Sequence of chain 22.C:
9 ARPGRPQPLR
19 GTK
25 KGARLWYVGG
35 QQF

This protein binds this small molecule.
Small molecule (SMILES): Nc1ncnc2c1N1CN2[C@H]2C[C@]3(OP3(O)(O)OC[C@H]3OCC[C@@H]3O[P](=O)(O)OC[C@H]3O[C@@H]1C[C@@H]3O)[C@@H](CO[P](=O)(O)O[C@H]1CCO[C@@H]1COP(=O)=O)O2

Sequence of chain 23.A:
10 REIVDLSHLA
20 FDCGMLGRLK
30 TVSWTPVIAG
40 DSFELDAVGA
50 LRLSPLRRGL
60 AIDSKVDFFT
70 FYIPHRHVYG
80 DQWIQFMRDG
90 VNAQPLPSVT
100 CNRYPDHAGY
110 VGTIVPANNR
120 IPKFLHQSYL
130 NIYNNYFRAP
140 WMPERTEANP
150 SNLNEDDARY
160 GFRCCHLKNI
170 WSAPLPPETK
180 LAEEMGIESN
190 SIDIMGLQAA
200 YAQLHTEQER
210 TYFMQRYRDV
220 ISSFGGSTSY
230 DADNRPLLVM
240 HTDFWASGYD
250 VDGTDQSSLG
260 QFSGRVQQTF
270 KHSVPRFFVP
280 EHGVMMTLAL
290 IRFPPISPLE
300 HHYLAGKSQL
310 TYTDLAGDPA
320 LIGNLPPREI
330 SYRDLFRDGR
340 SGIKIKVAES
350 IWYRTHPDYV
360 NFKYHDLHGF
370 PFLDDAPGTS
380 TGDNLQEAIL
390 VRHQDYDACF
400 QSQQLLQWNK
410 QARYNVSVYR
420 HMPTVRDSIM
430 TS

Sequence of chain 22.A:
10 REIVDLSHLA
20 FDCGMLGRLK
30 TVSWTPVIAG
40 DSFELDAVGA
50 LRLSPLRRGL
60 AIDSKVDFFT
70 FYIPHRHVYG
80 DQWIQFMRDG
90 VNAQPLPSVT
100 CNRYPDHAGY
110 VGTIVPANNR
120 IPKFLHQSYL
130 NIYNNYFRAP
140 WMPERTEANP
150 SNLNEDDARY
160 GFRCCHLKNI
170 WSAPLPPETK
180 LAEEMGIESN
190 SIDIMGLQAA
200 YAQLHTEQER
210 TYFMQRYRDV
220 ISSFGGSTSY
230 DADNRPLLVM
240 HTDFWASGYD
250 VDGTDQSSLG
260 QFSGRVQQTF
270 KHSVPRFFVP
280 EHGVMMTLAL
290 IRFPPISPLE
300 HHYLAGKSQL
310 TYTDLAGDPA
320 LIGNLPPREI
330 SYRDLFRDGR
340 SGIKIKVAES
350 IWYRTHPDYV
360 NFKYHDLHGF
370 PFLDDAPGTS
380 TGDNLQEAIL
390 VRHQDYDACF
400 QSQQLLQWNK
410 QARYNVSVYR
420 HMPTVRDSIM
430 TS

Binding-site contacts:
Ligand atom C2 contacts residue ARG425 of chain 23.A at 3.1 Å.
Ligand atom P contacts residue ARG425 of chain 23.A at 3.5 Å.
Ligand atom C5' contacts residue TYR31 of chain 22.C at 2.9 Å (hydrophobic).
Ligand atom N3 contacts residue ARG425 of chain 23.A at 3.1 Å (salt-bridge).
Ligand atom OP1 contacts residue ARG28 of chain 22.C at 3.2 Å (salt-bridge).
Ligand atom O3' contacts residue THR423 of chain 23.A at 3.8 Å.
Ligand atom OP2 contacts residue THR423 of chain 23.A at 2.9 Å.
Ligand atom O5' contacts residue ARG28 of chain 22.C at 3.4 Å.
Ligand atom C4 contacts residue ARG425 of chain 23.A at 3.6 Å.
Ligand atom N3 contacts residue PHE212 of chain 22.A at 2.9 Å.
Ligand atom N6 contacts residue GLU208 of chain 22.A at 3.4 Å (salt-bridge).
Ligand atom OP2 contacts residue ARG425 of chain 23.A at 3.8 Å.
Ligand atom OP2 contacts residue DC1 of chain 22.H at 2.0 Å.
Ligand atom O5' contacts residue TYR31 of chain 22.C at 3.4 Å (h-bond).
Ligand atom C2' contacts residue DC1 of chain 22.E at 2.2 Å.
Ligand atom C1' contacts residue PHE212 of chain 22.A at 3.5 Å (hydrophobic).
Ligand atom N1 contacts residue ARG425 of chain 23.A at 3.6 Å (salt-bridge).
Ligand atom OP2 contacts residue ASP426 of chain 23.A at 2.8 Å (salt-bridge).
Ligand atom O4' contacts residue PHE212 of chain 22.A at 3.4 Å.
Ligand atom N3 contacts residue GLU208 of chain 22.A at 2.7 Å (salt-bridge).
Ligand atom C1' contacts residue ALA27 of chain 22.C at 3.8 Å (hydrophobic).
Ligand atom P contacts residue DC1 of chain 22.H at 2.5 Å.
Ligand atom OP1 contacts residue GLY34 of chain 22.C at 3.8 Å.
Ligand atom C1' contacts residue DC1 of chain 22.E at 3.6 Å.
Ligand atom C6 contacts residue GLU208 of chain 22.A at 2.6 Å.
Ligand atom N1 contacts residue GLU208 of chain 22.A at 1.5 Å (salt-bridge).
Ligand atom O3' contacts residue ARG425 of chain 23.A at 3.8 Å.
Ligand atom C4' contacts residue DC1 of chain 22.H at 2.8 Å.
Ligand atom C5 contacts residue GLU208 of chain 22.A at 3.4 Å.
Ligand atom O4' contacts residue ARG425 of chain 23.A at 3.7 Å.
Ligand atom O3' contacts residue DC1 of chain 22.E at 3.3 Å.
Ligand atom C3' contacts residue DC1 of chain 22.E at 2.9 Å.
Ligand atom O3' contacts residue ARG28 of chain 22.C at 3.5 Å (salt-bridge).
Ligand atom C5' contacts residue ARG28 of chain 22.C at 3.1 Å.
Ligand atom O5' contacts residue ARG425 of chain 23.A at 2.8 Å.
Ligand atom O5' contacts residue DC1 of chain 22.H at 2.6 Å.
Ligand atom C2 contacts residue PHE212 of chain 22.A at 3.8 Å (hydrophobic).
Ligand atom C2 contacts residue GLU208 of chain 22.A at 1.6 Å.
Ligand atom C4 contacts residue GLU208 of chain 22.A at 3.4 Å.
Ligand atom C5' contacts residue DC1 of chain 22.H at 2.3 Å.